This small molecule binds to this protein.
Small molecule (SMILES): CSCC[C@H](NC(=O)[C@@H]1CCCN1C(=O)[C@H](CCCCN)NC(=O)[C@H](Cc1ccccc1)NC(=O)[C@H](C)N)C(=O)N1CCC[C@H]1C(=O)N[C@@H](CC(C)C)C(=O)N[C@H](C)C(=O)N[C@@H](CCCN=C(N)N)C(=O)O

Sequence of chain 1.E:
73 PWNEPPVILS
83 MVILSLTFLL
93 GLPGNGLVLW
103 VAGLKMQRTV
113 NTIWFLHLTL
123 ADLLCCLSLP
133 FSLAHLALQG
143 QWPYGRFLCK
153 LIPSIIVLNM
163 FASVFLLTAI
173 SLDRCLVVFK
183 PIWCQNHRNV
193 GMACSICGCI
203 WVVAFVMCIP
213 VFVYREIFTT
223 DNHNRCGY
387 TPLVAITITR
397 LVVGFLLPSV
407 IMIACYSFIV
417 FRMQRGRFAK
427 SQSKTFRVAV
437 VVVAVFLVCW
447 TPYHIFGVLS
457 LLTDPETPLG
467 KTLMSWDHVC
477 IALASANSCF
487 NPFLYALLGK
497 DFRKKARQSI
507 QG

Binding-site contacts:
Ligand atom NH1 contacts residue TYR449 of chain 1.E at 3.2 Å (h-bond).
Ligand atom CG contacts residue TYR230 of chain 1.E at 3.3 Å (hydrophobic).
Ligand atom C contacts residue TYR230 of chain 1.E at 3.6 Å (hydrophobic).
Ligand atom NH2 contacts residue TYR449 of chain 1.E at 3.0 Å.
Ligand atom CB contacts residue VAL159 of chain 1.E at 3.4 Å (hydrophobic).
Ligand atom CD1 contacts residue HIS137 of chain 1.E at 3.5 Å.
Ligand atom NH1 contacts residue GLY453 of chain 1.E at 3.2 Å (h-bond).
Ligand atom O contacts residue PRO155 of chain 1.E at 3.2 Å.
Ligand atom CE1 contacts residue GLY229 of chain 1.E at 3.2 Å.
Ligand atom CE contacts residue TYR230 of chain 1.E at 3.2 Å (hydrophobic).
Ligand atom NE contacts residue ASP473 of chain 1.E at 3.5 Å (salt-bridge).
Ligand atom O contacts residue ARG396 of chain 1.E at 3.5 Å (salt-bridge).
Ligand atom CD contacts residue ASP473 of chain 1.E at 3.3 Å.
Ligand atom CZ contacts residue ARG227 of chain 1.E at 3.0 Å.
Ligand atom OXT contacts residue TYR230 of chain 1.E at 2.7 Å (h-bond).
Ligand atom N contacts residue TYR230 of chain 1.E at 3.1 Å (h-bond).
Ligand atom CE1 contacts residue ARG227 of chain 1.E at 3.2 Å.
Ligand atom O contacts residue TYR449 of chain 1.E at 2.9 Å (h-bond).
Ligand atom CE contacts residue LEU389 of chain 1.E at 3.4 Å (hydrophobic).
Ligand atom CZ contacts residue ASP473 of chain 1.E at 2.9 Å.
Ligand atom CG contacts residue ASP473 of chain 1.E at 3.3 Å.
Ligand atom NH2 contacts residue ASP473 of chain 1.E at 3.2 Å (salt-bridge).
Ligand atom CZ contacts residue GLY229 of chain 1.E at 3.3 Å.
Ligand atom CD2 contacts residue ILE158 of chain 1.E at 3.6 Å (hydrophobic).
Ligand atom CA contacts residue ARG396 of chain 1.E at 3.5 Å.
Ligand atom CD contacts residue LEU389 of chain 1.E at 3.5 Å (hydrophobic).
Ligand atom O contacts residue TYR230 of chain 1.E at 3.0 Å (h-bond).
Ligand atom CD2 contacts residue SER134 of chain 1.E at 3.6 Å.
Ligand atom CB contacts residue ILE477 of chain 1.E at 3.6 Å (hydrophobic).
Ligand atom CD contacts residue TYR230 of chain 1.E at 3.3 Å (hydrophobic).
Ligand atom NH1 contacts residue PHE452 of chain 1.E at 3.4 Å.
Ligand atom NH1 contacts residue ASP473 of chain 1.E at 2.7 Å (salt-bridge).
Ligand atom CB contacts residue ILE158 of chain 1.E at 3.3 Å (hydrophobic).
Ligand atom CD1 contacts residue PRO155 of chain 1.E at 3.6 Å (hydrophobic).
Ligand atom OXT contacts residue ARG396 of chain 1.E at 2.4 Å (salt-bridge).
Ligand atom CZ contacts residue TYR449 of chain 1.E at 3.5 Å (hydrophobic).
Ligand atom CZ contacts residue GLU218 of chain 1.E at 3.5 Å.
Ligand atom CE2 contacts residue PHE220 of chain 1.E at 3.4 Å (hydrophobic).
Ligand atom C contacts residue ARG396 of chain 1.E at 2.9 Å.
Ligand atom NZ contacts residue TYR230 of chain 1.E at 3.6 Å.